A small-molecule ligand and the protein it binds are described below.
Small molecule (SMILES): CC(=O)N[C@H]1[C@H](O[C@H]2[C@H](O)[C@@H](NC(C)=O)CO[C@@H]2CO)O[C@H](CO)[C@@H](O[C@H]2O[C@H](CO)[C@@H](O[C@H]3O[C@H](CO)[C@@H](O)[C@H](O)[C@@H]3O)[C@H](O)[C@@H]2O)[C@@H]1O

Sequence of chain 1.D:
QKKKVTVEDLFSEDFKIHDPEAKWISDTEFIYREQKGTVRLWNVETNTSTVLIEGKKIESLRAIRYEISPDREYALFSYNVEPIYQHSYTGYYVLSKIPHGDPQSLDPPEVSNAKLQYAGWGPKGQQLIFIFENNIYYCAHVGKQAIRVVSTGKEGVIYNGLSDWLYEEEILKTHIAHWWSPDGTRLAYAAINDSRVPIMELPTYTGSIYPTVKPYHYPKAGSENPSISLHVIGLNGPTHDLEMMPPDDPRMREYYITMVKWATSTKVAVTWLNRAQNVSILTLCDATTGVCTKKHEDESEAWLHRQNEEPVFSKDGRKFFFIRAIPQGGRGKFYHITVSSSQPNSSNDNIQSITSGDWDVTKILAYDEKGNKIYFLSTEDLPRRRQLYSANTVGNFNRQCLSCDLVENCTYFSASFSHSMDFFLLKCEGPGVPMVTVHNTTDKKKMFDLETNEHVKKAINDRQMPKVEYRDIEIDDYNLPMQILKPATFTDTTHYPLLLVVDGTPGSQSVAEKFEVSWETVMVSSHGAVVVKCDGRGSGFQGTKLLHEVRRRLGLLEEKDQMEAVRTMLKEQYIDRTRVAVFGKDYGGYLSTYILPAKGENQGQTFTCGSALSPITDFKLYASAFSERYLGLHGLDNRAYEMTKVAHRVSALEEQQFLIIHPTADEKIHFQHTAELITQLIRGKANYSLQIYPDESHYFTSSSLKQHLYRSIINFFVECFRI

Binding-site contacts:
Ligand atom C1 contacts residue ASN278 of chain 1.D at 1.4 Å.
Ligand atom C2 contacts residue LEU636 of chain 1.D at 3.6 Å (hydrophobic).
Ligand atom C7 contacts residue GLU301 of chain 1.D at 4.0 Å.
Ligand atom C5 contacts residue ALA276 of chain 1.D at 4.1 Å (hydrophobic).
Ligand atom C6 contacts residue ASN278 of chain 1.D at 4.1 Å.
Ligand atom C2 contacts residue ASN278 of chain 1.D at 2.4 Å.
Ligand atom C6 contacts residue LEU633 of chain 1.D at 3.9 Å (hydrophobic).
Ligand atom O4 contacts residue ASN278 of chain 1.D at 4.3 Å.
Ligand atom O3 contacts residue LEU636 of chain 1.D at 3.1 Å.
Ligand atom O5 contacts residue ALA276 of chain 1.D at 4.0 Å.
Ligand atom C3 contacts residue LEU636 of chain 1.D at 3.9 Å (hydrophobic).
Ligand atom C7 contacts residue ASN278 of chain 1.D at 4.2 Å.
Ligand atom O3 contacts residue ASN278 of chain 1.D at 4.1 Å.
Ligand atom C4 contacts residue LEU636 of chain 1.D at 4.3 Å (hydrophobic).
Ligand atom O5 contacts residue ASN278 of chain 1.D at 2.3 Å (h-bond).
Ligand atom N2 contacts residue ASN278 of chain 1.D at 3.0 Å (h-bond).
Ligand atom C5 contacts residue ASN278 of chain 1.D at 2.8 Å.
Ligand atom C6 contacts residue ALA276 of chain 1.D at 3.9 Å (hydrophobic).
Ligand atom C3 contacts residue ASN278 of chain 1.D at 2.8 Å.
Ligand atom O7 contacts residue GLU301 of chain 1.D at 2.7 Å.
Ligand atom C4 contacts residue ASN278 of chain 1.D at 3.4 Å.
Ligand atom N2 contacts residue SER300 of chain 1.D at 3.7 Å.
Ligand atom C7 contacts residue SER300 of chain 1.D at 3.5 Å.
Ligand atom O7 contacts residue SER300 of chain 1.D at 2.8 Å (h-bond).
Ligand atom O6 contacts residue LEU633 of chain 1.D at 4.3 Å.
Ligand atom O2 contacts residue LEU636 of chain 1.D at 2.4 Å.